Sequence of chain 1.B:
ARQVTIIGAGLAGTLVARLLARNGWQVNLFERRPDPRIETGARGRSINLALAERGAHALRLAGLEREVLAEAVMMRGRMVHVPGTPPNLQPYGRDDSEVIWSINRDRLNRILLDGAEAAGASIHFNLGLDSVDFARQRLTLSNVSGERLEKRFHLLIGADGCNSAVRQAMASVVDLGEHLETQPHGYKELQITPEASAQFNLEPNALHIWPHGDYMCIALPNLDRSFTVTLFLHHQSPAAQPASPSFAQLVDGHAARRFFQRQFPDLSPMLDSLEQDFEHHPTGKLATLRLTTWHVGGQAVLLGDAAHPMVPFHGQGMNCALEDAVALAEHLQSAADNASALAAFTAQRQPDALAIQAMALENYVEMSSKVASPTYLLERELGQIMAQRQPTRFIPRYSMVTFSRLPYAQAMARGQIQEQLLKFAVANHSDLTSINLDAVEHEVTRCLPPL

Binding-site contacts:
Ligand atom O3 contacts residue ARG84 of chain 1.B at 2.8 Å (salt-bridge).
Ligand atom O contacts residue ILE224 of chain 1.B at 3.7 Å.
Ligand atom O2 contacts residue ILE106 of chain 1.B at 3.3 Å.
Ligand atom N contacts residue GLY321 of chain 1.B at 3.7 Å.
Ligand atom C14 contacts residue FAD1 of chain 1.E at 3.7 Å.
Ligand atom C8 contacts residue TYR404 of chain 1.B at 3.8 Å (hydrophobic).
Ligand atom C11 contacts residue ILE224 of chain 1.B at 3.6 Å (hydrophobic).
Ligand atom O3 contacts residue TYR404 of chain 1.B at 3.4 Å.
Ligand atom C10 contacts residue PHE319 of chain 1.B at 3.4 Å (hydrophobic).
Ligand atom CL contacts residue PHE319 of chain 1.B at 3.6 Å.
Ligand atom C12 contacts residue FAD1 of chain 1.E at 3.4 Å.
Ligand atom C2 contacts residue PRO318 of chain 1.B at 3.5 Å (hydrophobic).
Ligand atom C3 contacts residue FAD1 of chain 1.E at 3.5 Å.
Ligand atom C5 contacts residue GLY321 of chain 1.B at 3.6 Å.
Ligand atom CL contacts residue PRO318 of chain 1.B at 3.6 Å.
Ligand atom C8 contacts residue TYR98 of chain 1.B at 3.5 Å (hydrophobic).
Ligand atom O4 contacts residue ARG84 of chain 1.B at 2.6 Å (salt-bridge).
Ligand atom C15 contacts residue FAD1 of chain 1.E at 3.5 Å.
Ligand atom O1 contacts residue ALA56 of chain 1.B at 3.2 Å.
Ligand atom C10 contacts residue PRO318 of chain 1.B at 3.6 Å (hydrophobic).
Ligand atom C8 contacts residue ARG84 of chain 1.B at 3.5 Å.
Ligand atom C7 contacts residue TYR98 of chain 1.B at 3.4 Å (hydrophobic).
Ligand atom O1 contacts residue FAD1 of chain 1.E at 3.6 Å (h-bond).
Ligand atom C11 contacts residue PRO318 of chain 1.B at 3.3 Å (hydrophobic).
Ligand atom C9 contacts residue GLY321 of chain 1.B at 3.6 Å.
Ligand atom C1 contacts residue FAD1 of chain 1.E at 3.6 Å.
Ligand atom O4 contacts residue TYR98 of chain 1.B at 2.7 Å (h-bond).
Ligand atom N1 contacts residue PRO318 of chain 1.B at 3.2 Å.
Ligand atom C14 contacts residue TYR193 of chain 1.B at 3.7 Å (hydrophobic).
Ligand atom O3 contacts residue ASN369 of chain 1.B at 2.9 Å (h-bond).
Ligand atom C16 contacts residue FAD1 of chain 1.E at 3.4 Å.
Ligand atom CL contacts residue PHE238 of chain 1.B at 3.4 Å.
Ligand atom C16 contacts residue PRO318 of chain 1.B at 3.2 Å (hydrophobic).
Ligand atom C4 contacts residue GLY321 of chain 1.B at 3.5 Å.
Ligand atom C contacts residue ILE224 of chain 1.B at 3.4 Å (hydrophobic).
Ligand atom O3 contacts residue MET373 of chain 1.B at 3.6 Å.
Ligand atom N1 contacts residue FAD1 of chain 1.E at 3.1 Å.
Ligand atom O2 contacts residue ALA56 of chain 1.B at 3.5 Å.
Ligand atom C2 contacts residue ILE224 of chain 1.B at 3.6 Å (hydrophobic).
Ligand atom O1 contacts residue GLY321 of chain 1.B at 3.5 Å.

This protein binds this small molecule.
Small molecule (SMILES): C[C@@H](Oc1cc2oc(=O)n(CCC(=O)O)c2cc1Cl)c1ccccn1